Sequence of chain 2.D:
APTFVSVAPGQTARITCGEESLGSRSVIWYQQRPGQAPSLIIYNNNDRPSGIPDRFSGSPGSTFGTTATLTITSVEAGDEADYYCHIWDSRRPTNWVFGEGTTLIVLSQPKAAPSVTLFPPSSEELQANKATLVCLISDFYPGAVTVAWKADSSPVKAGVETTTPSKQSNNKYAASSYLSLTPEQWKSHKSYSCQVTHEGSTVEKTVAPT

Sequence of chain 2.C:
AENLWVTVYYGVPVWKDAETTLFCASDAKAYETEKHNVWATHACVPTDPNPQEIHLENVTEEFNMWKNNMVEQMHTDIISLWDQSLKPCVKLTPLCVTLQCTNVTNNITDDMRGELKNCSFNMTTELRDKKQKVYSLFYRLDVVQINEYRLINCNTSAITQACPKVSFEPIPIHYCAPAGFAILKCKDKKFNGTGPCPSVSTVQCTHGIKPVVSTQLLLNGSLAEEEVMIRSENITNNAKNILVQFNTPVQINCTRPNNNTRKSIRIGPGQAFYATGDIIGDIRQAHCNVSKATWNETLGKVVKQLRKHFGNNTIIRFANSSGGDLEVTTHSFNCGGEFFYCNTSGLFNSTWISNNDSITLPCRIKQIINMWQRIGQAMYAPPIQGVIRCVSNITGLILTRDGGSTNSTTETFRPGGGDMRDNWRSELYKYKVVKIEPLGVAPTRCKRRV

A small-molecule ligand and the protein it binds are described below.
Small molecule (SMILES): CC(=O)N[C@H]1[C@H](O[C@H]2[C@H](O)[C@@H](NC(C)=O)CO[C@@H]2CO)O[C@H](CO)[C@@H](O[C@@H]2O[C@H](CO[C@H]3O[C@H](CO)[C@@H](O)[C@H](O)[C@@H]3O)[C@@H](O)[C@H](O[C@H]3O[C@H](CO)[C@@H](O)[C@H](O)[C@@H]3O)[C@@H]2O)[C@@H]1O

Binding-site contacts:
Ligand atom O7 contacts residue THR105 of chain 2.C at 3.1 Å.
Ligand atom C1 contacts residue TYR135 of chain 2.C at 4.2 Å (hydrophobic).
Ligand atom C2 contacts residue ASN118 of chain 2.C at 2.5 Å.
Ligand atom C8 contacts residue VAL104 of chain 2.C at 3.9 Å (hydrophobic).
Ligand atom O6 contacts residue SER120 of chain 2.C at 3.6 Å (h-bond).
Ligand atom N2 contacts residue ASN118 of chain 2.C at 2.9 Å (h-bond).
Ligand atom C4 contacts residue ASN118 of chain 2.C at 4.3 Å.
Ligand atom C7 contacts residue TYR135 of chain 2.C at 4.3 Å (hydrophobic).
Ligand atom O7 contacts residue TYR135 of chain 2.C at 3.7 Å.
Ligand atom O7 contacts residue ASN118 of chain 2.C at 2.8 Å (h-bond).
Ligand atom C5 contacts residue ASN118 of chain 2.C at 3.6 Å.
Ligand atom C8 contacts residue ARG91 of chain 2.D at 4.5 Å.
Ligand atom O7 contacts residue VAL104 of chain 2.C at 4.3 Å.
Ligand atom C7 contacts residue THR105 of chain 2.C at 3.6 Å.
Ligand atom O7 contacts residue ASN103 of chain 2.C at 4.5 Å.
Ligand atom O5 contacts residue ASN118 of chain 2.C at 2.4 Å (h-bond).
Ligand atom C7 contacts residue ASN118 of chain 2.C at 3.0 Å.
Ligand atom C8 contacts residue THR105 of chain 2.C at 3.3 Å.
Ligand atom C3 contacts residue ASN118 of chain 2.C at 3.8 Å.
Ligand atom C8 contacts residue ASN118 of chain 2.C at 4.3 Å.
Ligand atom C8 contacts residue ASP290 of chain 2.C at 4.4 Å.
Ligand atom O4 contacts residue TYR135 of chain 2.C at 4.4 Å.
Ligand atom C3 contacts residue TYR135 of chain 2.C at 4.2 Å (hydrophobic).
Ligand atom C1 contacts residue ASN118 of chain 2.C at 1.4 Å.